The protein below binds the small molecule below.
Small molecule (SMILES): C#CCOc1cnc(C(=O)Nc2cc(F)c(F)c([C@@]3(C)N=C(N)S[C@@]4(COC)C[C@H]43)c2)cn1

Sequence of chain 1.A:
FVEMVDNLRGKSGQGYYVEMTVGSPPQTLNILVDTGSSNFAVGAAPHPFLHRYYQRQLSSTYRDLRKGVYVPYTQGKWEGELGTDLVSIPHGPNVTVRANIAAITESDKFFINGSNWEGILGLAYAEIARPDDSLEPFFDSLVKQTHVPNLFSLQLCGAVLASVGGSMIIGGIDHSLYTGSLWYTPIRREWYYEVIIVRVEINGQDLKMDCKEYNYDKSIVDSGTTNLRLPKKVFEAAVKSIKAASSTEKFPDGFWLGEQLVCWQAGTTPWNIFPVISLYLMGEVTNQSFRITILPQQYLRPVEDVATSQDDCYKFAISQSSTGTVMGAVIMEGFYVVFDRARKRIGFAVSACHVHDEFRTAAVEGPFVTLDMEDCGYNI

Binding-site contacts:
Ligand atom C17 contacts residue SER248 of chain 1.A at 3.3 Å.
Ligand atom C4 contacts residue GLY249 of chain 1.A at 3.4 Å.
Ligand atom N1 contacts residue ASP51 of chain 1.A at 2.7 Å (salt-bridge).
Ligand atom N2 contacts residue ASP247 of chain 1.A at 2.8 Å (salt-bridge).
Ligand atom C11 contacts residue TYR90 of chain 1.A at 3.4 Å (hydrophobic).
Ligand atom C21 contacts residue GLY30 of chain 1.A at 3.6 Å.
Ligand atom C17 contacts residue GLY249 of chain 1.A at 3.6 Å.
Ligand atom C22 contacts residue TYR33 of chain 1.A at 3.6 Å (hydrophobic).
Ligand atom C11 contacts residue ASP51 of chain 1.A at 3.3 Å.
Ligand atom C3 contacts residue GLY249 of chain 1.A at 3.1 Å.
Ligand atom C22 contacts residue GLY32 of chain 1.A at 3.2 Å.
Ligand atom F1 contacts residue TYR90 of chain 1.A at 3.2 Å.
Ligand atom O3 contacts residue THR251 of chain 1.A at 3.5 Å (h-bond).
Ligand atom N5 contacts residue GLY32 of chain 1.A at 3.2 Å (h-bond).
Ligand atom N4 contacts residue GLY249 of chain 1.A at 3.2 Å.
Ligand atom C19 contacts residue GLY32 of chain 1.A at 3.2 Å.
Ligand atom C21 contacts residue TYR33 of chain 1.A at 3.6 Å (hydrophobic).
Ligand atom N2 contacts residue ASP51 of chain 1.A at 2.8 Å (salt-bridge).
Ligand atom C22 contacts residue GLY30 of chain 1.A at 3.5 Å.
Ligand atom C18 contacts residue THR251 of chain 1.A at 3.2 Å.
Ligand atom F2 contacts residue LYS126 of chain 2.A at 3.4 Å.
Ligand atom C13 contacts residue GLY53 of chain 1.A at 3.7 Å.
Ligand atom C20 contacts residue THR251 of chain 1.A at 3.5 Å.
Ligand atom F1 contacts residue PHE127 of chain 1.A at 3.4 Å.
Ligand atom C10 contacts residue ASP51 of chain 1.A at 3.5 Å.
Ligand atom N5 contacts residue THR251 of chain 1.A at 2.9 Å (h-bond).
Ligand atom C19 contacts residue GLY30 of chain 1.A at 3.4 Å.
Ligand atom C21 contacts residue GLY32 of chain 1.A at 3.6 Å.
Ligand atom C18 contacts residue GLY32 of chain 1.A at 3.6 Å.
Ligand atom C10 contacts residue GLY249 of chain 1.A at 3.5 Å.
Ligand atom N2 contacts residue GLY249 of chain 1.A at 3.5 Å (h-bond).
Ligand atom O3 contacts residue ALA354 of chain 1.A at 3.3 Å.
Ligand atom C19 contacts residue GLN31 of chain 1.A at 3.6 Å.
Ligand atom C22 contacts residue LYS28 of chain 1.A at 3.4 Å.
Ligand atom N3 contacts residue GLY249 of chain 1.A at 2.9 Å (h-bond).
Ligand atom C19 contacts residue THR251 of chain 1.A at 3.5 Å.
Ligand atom C20 contacts residue ALA354 of chain 1.A at 3.6 Å (hydrophobic).
Ligand atom N5 contacts residue GLY30 of chain 1.A at 3.6 Å.
Ligand atom F2 contacts residue PHE127 of chain 1.A at 3.2 Å.
Ligand atom C1 contacts residue ASP51 of chain 1.A at 3.6 Å.

Sequence of chain 2.A:
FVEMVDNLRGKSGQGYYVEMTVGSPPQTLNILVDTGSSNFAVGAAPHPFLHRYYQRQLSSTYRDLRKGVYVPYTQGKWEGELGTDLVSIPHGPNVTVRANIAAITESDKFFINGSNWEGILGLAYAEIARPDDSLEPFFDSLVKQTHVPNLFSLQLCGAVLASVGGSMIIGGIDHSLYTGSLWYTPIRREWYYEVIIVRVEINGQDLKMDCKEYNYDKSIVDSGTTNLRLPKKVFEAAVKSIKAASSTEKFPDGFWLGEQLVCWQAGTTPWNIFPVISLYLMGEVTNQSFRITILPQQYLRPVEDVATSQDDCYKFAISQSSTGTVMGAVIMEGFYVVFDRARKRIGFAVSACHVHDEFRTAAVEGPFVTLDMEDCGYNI